Binding-site contacts:
Ligand atom C37 contacts residue VAL217 of chain 1.A at 3.2 Å (hydrophobic).
Ligand atom N15 contacts residue PRO144 of chain 1.A at 3.8 Å.
Ligand atom C36 contacts residue TRP131 of chain 1.A at 3.2 Å (hydrophobic).
Ligand atom C41 contacts residue ALA149 of chain 1.A at 4.0 Å (hydrophobic).
Ligand atom N13 contacts residue TRP131 of chain 1.A at 3.6 Å.
Ligand atom C40 contacts residue ASP182 of chain 1.A at 3.6 Å.
Ligand atom C34 contacts residue TRP131 of chain 1.A at 3.2 Å (hydrophobic).
Ligand atom N10 contacts residue LYS135 of chain 1.A at 3.8 Å.
Ligand atom C29 contacts residue GLN136 of chain 1.A at 3.0 Å.
Ligand atom N15 contacts residue TRP145 of chain 1.A at 3.1 Å (h-bond).
Ligand atom C39 contacts residue LEU147 of chain 1.A at 4.0 Å (hydrophobic).
Ligand atom N14 contacts residue TRP131 of chain 1.A at 4.0 Å.
Ligand atom C28 contacts residue GLN136 of chain 1.A at 3.6 Å.
Ligand atom C21 contacts residue TRP145 of chain 1.A at 3.3 Å (hydrophobic).
Ligand atom C35 contacts residue TRP131 of chain 1.A at 3.4 Å (hydrophobic).
Ligand atom C39 contacts residue GLY210 of chain 1.A at 3.7 Å.
Ligand atom S04 contacts residue LYS135 of chain 1.A at 4.0 Å.
Ligand atom N15 contacts residue TRP131 of chain 1.A at 3.8 Å.
Ligand atom N17 contacts residue LEU147 of chain 1.A at 3.1 Å (h-bond).
Ligand atom N09 contacts residue LEU138 of chain 1.A at 3.8 Å.
Ligand atom S03 contacts residue TRP145 of chain 1.A at 3.8 Å.
Ligand atom C32 contacts residue TRP131 of chain 1.A at 3.3 Å (hydrophobic).
Ligand atom N11 contacts residue TRP131 of chain 1.A at 3.6 Å.
Ligand atom N16 contacts residue TRP131 of chain 1.A at 3.8 Å.
Ligand atom C41 contacts residue VAL208 of chain 1.A at 3.7 Å (hydrophobic).
Ligand atom S01 contacts residue VAL217 of chain 1.A at 3.5 Å.
Ligand atom N09 contacts residue VAL217 of chain 1.A at 3.3 Å.
Ligand atom C23 contacts residue GLN136 of chain 1.A at 3.1 Å.
Ligand atom O05 contacts residue VAL217 of chain 1.A at 3.1 Å.
Ligand atom C31 contacts residue TRP131 of chain 1.A at 3.5 Å (hydrophobic).
Ligand atom C27 contacts residue TRP145 of chain 1.A at 3.1 Å (hydrophobic).
Ligand atom C25 contacts residue TRP131 of chain 1.A at 4.0 Å (hydrophobic).
Ligand atom C42 contacts residue ASP182 of chain 1.A at 3.7 Å.
Ligand atom C21 contacts residue LEU138 of chain 1.A at 3.9 Å (hydrophobic).
Ligand atom C41 contacts residue LEU147 of chain 1.A at 3.0 Å (hydrophobic).
Ligand atom S03 contacts residue VAL217 of chain 1.A at 4.0 Å.
Ligand atom N17 contacts residue VAL217 of chain 1.A at 3.3 Å.
Ligand atom N13 contacts residue TRP145 of chain 1.A at 3.4 Å.
Ligand atom O06 contacts residue VAL217 of chain 1.A at 3.5 Å.
Ligand atom C33 contacts residue TRP131 of chain 1.A at 3.6 Å (hydrophobic).

A small-molecule ligand and the protein it binds are described below.
Small molecule (SMILES): Nc1cc(N)c(/N=N/c2ccc(S(=O)(=O)Nc3nccs3)cc2)cc1/N=N/c1ccc(S(=O)(=O)Nc2nccs2)cc1

Sequence of chain 1.A:
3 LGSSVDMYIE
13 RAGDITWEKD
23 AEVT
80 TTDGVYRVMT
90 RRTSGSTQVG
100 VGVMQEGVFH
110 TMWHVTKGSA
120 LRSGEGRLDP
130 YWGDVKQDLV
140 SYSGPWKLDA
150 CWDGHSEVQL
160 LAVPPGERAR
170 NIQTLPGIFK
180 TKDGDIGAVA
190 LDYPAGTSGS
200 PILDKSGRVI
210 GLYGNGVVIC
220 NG